Sequence of chain 4.A:
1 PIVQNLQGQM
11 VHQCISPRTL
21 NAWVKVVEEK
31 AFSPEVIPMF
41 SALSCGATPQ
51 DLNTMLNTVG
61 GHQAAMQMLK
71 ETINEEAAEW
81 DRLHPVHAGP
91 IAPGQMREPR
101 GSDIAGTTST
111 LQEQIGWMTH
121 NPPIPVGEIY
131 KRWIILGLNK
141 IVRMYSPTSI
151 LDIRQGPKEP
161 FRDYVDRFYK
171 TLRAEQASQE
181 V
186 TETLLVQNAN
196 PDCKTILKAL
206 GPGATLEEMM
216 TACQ

Sequence of chain 2.A:
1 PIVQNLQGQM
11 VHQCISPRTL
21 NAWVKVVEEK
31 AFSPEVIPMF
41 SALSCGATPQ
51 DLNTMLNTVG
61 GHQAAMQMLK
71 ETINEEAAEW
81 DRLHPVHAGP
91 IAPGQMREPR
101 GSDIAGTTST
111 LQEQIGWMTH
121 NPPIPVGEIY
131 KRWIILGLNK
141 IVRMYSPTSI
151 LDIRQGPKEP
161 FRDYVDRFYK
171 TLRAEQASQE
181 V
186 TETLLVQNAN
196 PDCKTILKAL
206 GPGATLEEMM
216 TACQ

The protein below binds the small molecule below.
Small molecule (SMILES): Cc1[nH]c2ccccc2c1CC(=O)N[C@@H](Cc1ccccc1)C(=O)N(C)c1ccccc1

Binding-site contacts:
Ligand atom C2 contacts residue GLN63 of chain 2.A at 3.8 Å.
Ligand atom C6 contacts residue ASN53 of chain 2.A at 3.5 Å.
Ligand atom C25 contacts residue SER178 of chain 4.A at 3.6 Å.
Ligand atom C25 contacts residue ASN57 of chain 2.A at 3.6 Å.
Ligand atom C23 contacts residue ASN57 of chain 2.A at 3.5 Å.
Ligand atom C26 contacts residue LYS70 of chain 2.A at 3.2 Å.
Ligand atom C10 contacts residue MET66 of chain 2.A at 3.5 Å (hydrophobic).
Ligand atom C8 contacts residue ASN57 of chain 2.A at 3.4 Å.
Ligand atom C31 contacts residue SER178 of chain 4.A at 3.7 Å.
Ligand atom C1 contacts residue LYS70 of chain 2.A at 3.4 Å.
Ligand atom C32 contacts residue ARG173 of chain 4.A at 3.6 Å.
Ligand atom C16 contacts residue ASN53 of chain 2.A at 3.7 Å.
Ligand atom C29 contacts residue ARG173 of chain 4.A at 3.8 Å.
Ligand atom C16 contacts residue THR107 of chain 2.A at 3.7 Å.
Ligand atom C11 contacts residue LYS70 of chain 2.A at 3.4 Å.
Ligand atom C5 contacts residue ASN57 of chain 2.A at 3.5 Å.
Ligand atom N3 contacts residue GLN63 of chain 2.A at 2.9 Å (h-bond).
Ligand atom O14 contacts residue ASN57 of chain 2.A at 3.1 Å (h-bond).
Ligand atom C30 contacts residue GLN176 of chain 4.A at 3.8 Å.
Ligand atom C2 contacts residue LYS70 of chain 2.A at 3.8 Å.
Ligand atom C21 contacts residue TYR130 of chain 2.A at 3.5 Å (hydrophobic).
Ligand atom C2 contacts residue ARG173 of chain 4.A at 3.7 Å.
Ligand atom C31 contacts residue LYS70 of chain 2.A at 3.5 Å.
Ligand atom C8 contacts residue LEU56 of chain 2.A at 3.6 Å (hydrophobic).
Ligand atom C27 contacts residue ARG173 of chain 4.A at 3.6 Å.
Ligand atom C32 contacts residue GLN63 of chain 2.A at 3.4 Å.
Ligand atom C27 contacts residue LYS70 of chain 2.A at 3.5 Å.
Ligand atom O24 contacts residue GLU180 of chain 4.A at 3.7 Å.
Ligand atom C23 contacts residue LYS70 of chain 2.A at 3.6 Å.
Ligand atom C6 contacts residue ASN57 of chain 2.A at 3.5 Å.
Ligand atom O24 contacts residue LYS70 of chain 2.A at 2.9 Å (salt-bridge).
Ligand atom C17 contacts residue THR107 of chain 2.A at 3.6 Å.
Ligand atom C28 contacts residue ARG173 of chain 4.A at 3.5 Å.
Ligand atom C22 contacts residue TYR130 of chain 2.A at 3.4 Å (hydrophobic).
Ligand atom C22 contacts residue ALA105 of chain 2.A at 3.8 Å (hydrophobic).
Ligand atom N4 contacts residue ASN57 of chain 2.A at 2.6 Å (h-bond).
Ligand atom N3 contacts residue ARG173 of chain 4.A at 3.7 Å.
Ligand atom C18 contacts residue THR107 of chain 2.A at 3.8 Å.
Ligand atom C22 contacts residue ASN53 of chain 2.A at 3.5 Å.
Ligand atom C22 contacts residue THR107 of chain 2.A at 3.7 Å.